Binding-site contacts:
Ligand atom O5 contacts residue ASN148 of chain 1.B at 2.4 Å (h-bond).
Ligand atom C1 contacts residue ASN148 of chain 1.B at 1.5 Å.
Ligand atom C3 contacts residue ASN148 of chain 1.B at 3.8 Å.
Ligand atom C5 contacts residue ASN148 of chain 1.B at 3.7 Å.
Ligand atom C7 contacts residue ASN148 of chain 1.B at 3.3 Å.
Ligand atom N2 contacts residue ASN148 of chain 1.B at 2.9 Å (h-bond).
Ligand atom C4 contacts residue ASN148 of chain 1.B at 4.3 Å.
Ligand atom O7 contacts residue ASN148 of chain 1.B at 3.2 Å.
Ligand atom C2 contacts residue ASN148 of chain 1.B at 2.5 Å.
Ligand atom C8 contacts residue ASN148 of chain 1.B at 4.5 Å.

A small-molecule ligand and the protein it binds are described below.
Small molecule (SMILES): CC(=O)N[C@@H]1[C@@H](O)[C@H](O)[C@@H](CO)O[C@H]1O

Sequence of chain 1.B:
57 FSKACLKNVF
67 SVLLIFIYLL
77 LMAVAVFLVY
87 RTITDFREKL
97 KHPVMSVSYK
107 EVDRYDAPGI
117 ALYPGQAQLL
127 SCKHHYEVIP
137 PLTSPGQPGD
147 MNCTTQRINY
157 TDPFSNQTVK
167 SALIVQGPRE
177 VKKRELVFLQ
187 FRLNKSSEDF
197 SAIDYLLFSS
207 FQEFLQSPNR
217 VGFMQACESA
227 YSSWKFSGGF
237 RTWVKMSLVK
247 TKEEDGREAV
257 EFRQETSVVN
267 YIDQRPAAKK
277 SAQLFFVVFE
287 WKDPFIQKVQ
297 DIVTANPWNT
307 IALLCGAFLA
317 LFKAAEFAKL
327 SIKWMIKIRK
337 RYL